Sequence of chain 1.B:
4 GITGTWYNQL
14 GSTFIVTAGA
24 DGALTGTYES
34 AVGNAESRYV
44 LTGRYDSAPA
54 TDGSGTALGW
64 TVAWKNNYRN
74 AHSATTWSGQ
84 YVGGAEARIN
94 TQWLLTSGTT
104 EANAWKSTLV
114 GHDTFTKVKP

Sequence of chain 2.A:
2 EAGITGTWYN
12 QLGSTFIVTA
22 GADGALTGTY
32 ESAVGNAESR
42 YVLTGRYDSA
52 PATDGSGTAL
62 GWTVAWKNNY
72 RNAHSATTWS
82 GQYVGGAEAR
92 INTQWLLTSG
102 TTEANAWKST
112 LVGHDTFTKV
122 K

Binding-site contacts:
Ligand atom C4 contacts residue VAL35 of chain 1.B at 3.7 Å (hydrophobic).
Ligand atom O12 contacts residue BTN1 of chain 1.G at 0.0 Å (h-bond).
Ligand atom N1 contacts residue BTN1 of chain 1.G at 0.0 Å (h-bond).
Ligand atom N2 contacts residue VAL35 of chain 1.B at 3.6 Å.
Ligand atom C3 contacts residue BTN1 of chain 1.G at 0.0 Å.
Ligand atom C9 contacts residue BTN1 of chain 1.G at 0.0 Å.
Ligand atom O12 contacts residue ALA74 of chain 1.B at 3.7 Å.
Ligand atom C11 contacts residue BTN1 of chain 1.G at 0.0 Å.
Ligand atom C3 contacts residue TYR31 of chain 1.B at 3.5 Å (hydrophobic).
Ligand atom C7 contacts residue SER33 of chain 1.B at 3.5 Å.
Ligand atom O11 contacts residue ASN37 of chain 1.B at 2.9 Å (h-bond).
Ligand atom C6 contacts residue BTN1 of chain 1.G at 0.0 Å.
Ligand atom O3 contacts residue ASN11 of chain 1.B at 3.0 Å (h-bond).
Ligand atom C10 contacts residue ASN37 of chain 1.B at 3.6 Å.
Ligand atom O3 contacts residue SER15 of chain 1.B at 2.7 Å (h-bond).
Ligand atom C2 contacts residue BTN1 of chain 1.G at 0.0 Å.
Ligand atom C7 contacts residue BTN1 of chain 1.G at 0.0 Å.
Ligand atom N2 contacts residue BTN1 of chain 1.G at 0.0 Å (h-bond).
Ligand atom N2 contacts residue SER33 of chain 1.B at 3.0 Å (h-bond).
Ligand atom S1 contacts residue BTN1 of chain 1.G at 1.4 Å (h-bond).
Ligand atom C3 contacts residue SER15 of chain 1.B at 3.7 Å.
Ligand atom C6 contacts residue TRP96 of chain 1.B at 3.4 Å (hydrophobic).
Ligand atom O11 contacts residue GLY36 of chain 1.B at 3.7 Å.
Ligand atom O11 contacts residue BTN1 of chain 1.G at 0.0 Å (h-bond).
Ligand atom C3 contacts residue LEU13 of chain 1.B at 3.7 Å (hydrophobic).
Ligand atom O3 contacts residue BTN1 of chain 1.G at 0.0 Å (h-bond).
Ligand atom N1 contacts residue ASP116 of chain 1.B at 2.8 Å (salt-bridge).
Ligand atom S1 contacts residue LEU98 of chain 1.B at 3.5 Å.
Ligand atom C8 contacts residue BTN1 of chain 1.G at 0.0 Å.
Ligand atom C9 contacts residue TRP67 of chain 1.B at 3.7 Å (hydrophobic).
Ligand atom C8 contacts residue TRP67 of chain 1.B at 3.7 Å (hydrophobic).
Ligand atom C11 contacts residue ASN37 of chain 1.B at 3.7 Å.
Ligand atom C10 contacts residue BTN1 of chain 1.G at 0.0 Å.
Ligand atom S1 contacts residue THR78 of chain 1.B at 3.4 Å (h-bond).
Ligand atom O12 contacts residue SER76 of chain 1.B at 2.9 Å (h-bond).
Ligand atom C4 contacts residue BTN1 of chain 1.G at 0.0 Å.
Ligand atom C3 contacts residue ASP116 of chain 1.B at 3.7 Å.
Ligand atom O3 contacts residue TYR31 of chain 1.B at 2.7 Å (h-bond).
Ligand atom C5 contacts residue BTN1 of chain 1.G at 0.0 Å.
Ligand atom C10 contacts residue TRP67 of chain 1.B at 3.5 Å (hydrophobic).

A protein and the small-molecule ligand that binds it are described below.
Small molecule (SMILES): O=C(O)CCCC[C@H]1SC[C@@H]2NC(=O)N[C@@H]21